Sequence of chain 1.A:
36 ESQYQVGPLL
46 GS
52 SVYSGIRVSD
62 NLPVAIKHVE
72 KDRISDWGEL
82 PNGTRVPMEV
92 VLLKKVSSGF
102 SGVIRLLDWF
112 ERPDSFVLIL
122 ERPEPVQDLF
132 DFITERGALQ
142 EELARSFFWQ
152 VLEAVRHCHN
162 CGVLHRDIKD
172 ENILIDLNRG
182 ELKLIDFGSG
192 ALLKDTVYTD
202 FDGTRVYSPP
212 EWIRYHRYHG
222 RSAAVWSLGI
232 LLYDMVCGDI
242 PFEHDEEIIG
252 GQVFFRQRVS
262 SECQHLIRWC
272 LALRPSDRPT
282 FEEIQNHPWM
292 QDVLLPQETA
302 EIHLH

The small molecule below binds the protein below.
Small molecule (SMILES): NCCCNC(=O)c1ccc(-c2cccc3sc(C(N)=O)cc23)s1

Sequence of chain 1.B:
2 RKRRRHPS

Binding-site contacts:
Ligand atom C10 contacts residue LEU45 of chain 1.A at 4.1 Å (hydrophobic).
Ligand atom C16 contacts residue ASP132 of chain 1.A at 3.6 Å.
Ligand atom C2 contacts residue GLU122 of chain 1.A at 3.5 Å.
Ligand atom C3 contacts residue LEU175 of chain 1.A at 3.6 Å (hydrophobic).
Ligand atom C4 contacts residue LEU175 of chain 1.A at 3.7 Å (hydrophobic).
Ligand atom N3 contacts residue ASP132 of chain 1.A at 2.9 Å (salt-bridge).
Ligand atom C4 contacts residue LEU45 of chain 1.A at 4.1 Å (hydrophobic).
Ligand atom N1 contacts residue VAL53 of chain 1.A at 3.9 Å.
Ligand atom C3 contacts residue GLU122 of chain 1.A at 3.9 Å.
Ligand atom N2 contacts residue LEU45 of chain 1.A at 4.0 Å.
Ligand atom C2 contacts residue ALA66 of chain 1.A at 3.4 Å (hydrophobic).
Ligand atom C9 contacts residue ILE186 of chain 1.A at 4.1 Å (hydrophobic).
Ligand atom C3 contacts residue ALA66 of chain 1.A at 3.6 Å (hydrophobic).
Ligand atom C9 contacts residue VAL53 of chain 1.A at 4.2 Å (hydrophobic).
Ligand atom O1 contacts residue ASP187 of chain 1.A at 3.5 Å (salt-bridge).
Ligand atom N1 contacts residue ILE186 of chain 1.A at 4.2 Å.
Ligand atom C17 contacts residue ASP132 of chain 1.A at 3.1 Å.
Ligand atom C6 contacts residue VAL53 of chain 1.A at 4.2 Å (hydrophobic).
Ligand atom S2 contacts residue LEU175 of chain 1.A at 3.8 Å.
Ligand atom C7 contacts residue VAL53 of chain 1.A at 4.3 Å (hydrophobic).
Ligand atom C1 contacts residue ALA66 of chain 1.A at 4.0 Å (hydrophobic).
Ligand atom C12 contacts residue GLY46 of chain 1.A at 4.1 Å.
Ligand atom N1 contacts residue LYS68 of chain 1.A at 3.7 Å.
Ligand atom C7 contacts residue ILE186 of chain 1.A at 3.8 Å (hydrophobic).
Ligand atom C12 contacts residue LEU45 of chain 1.A at 4.0 Å (hydrophobic).
Ligand atom C2 contacts residue LEU175 of chain 1.A at 3.8 Å (hydrophobic).
Ligand atom C8 contacts residue ILE186 of chain 1.A at 3.6 Å (hydrophobic).
Ligand atom C6 contacts residue LEU175 of chain 1.A at 4.1 Å (hydrophobic).
Ligand atom C5 contacts residue LEU175 of chain 1.A at 3.9 Å (hydrophobic).
Ligand atom C11 contacts residue LEU45 of chain 1.A at 4.0 Å (hydrophobic).
Ligand atom C8 contacts residue VAL53 of chain 1.A at 4.2 Å (hydrophobic).
Ligand atom O1 contacts residue ILE186 of chain 1.A at 4.2 Å.
Ligand atom N1 contacts residue ASP187 of chain 1.A at 4.2 Å.
Ligand atom S1 contacts residue LEU121 of chain 1.A at 3.7 Å.
Ligand atom C9 contacts residue ASP187 of chain 1.A at 4.2 Å.
Ligand atom S1 contacts residue ILE186 of chain 1.A at 4.0 Å.
Ligand atom C15 contacts residue LEU45 of chain 1.A at 4.1 Å (hydrophobic).
Ligand atom C1 contacts residue LEU175 of chain 1.A at 4.0 Å (hydrophobic).
Ligand atom O1 contacts residue LYS68 of chain 1.A at 3.1 Å (salt-bridge).
Ligand atom C9 contacts residue LYS68 of chain 1.A at 3.7 Å.